This small molecule binds to this protein.
Small molecule (SMILES): CC(=O)N[C@@H]1[C@@H](O)[C@H](O)[C@@H](CO)O[C@H]1O

Sequence of chain 1.A:
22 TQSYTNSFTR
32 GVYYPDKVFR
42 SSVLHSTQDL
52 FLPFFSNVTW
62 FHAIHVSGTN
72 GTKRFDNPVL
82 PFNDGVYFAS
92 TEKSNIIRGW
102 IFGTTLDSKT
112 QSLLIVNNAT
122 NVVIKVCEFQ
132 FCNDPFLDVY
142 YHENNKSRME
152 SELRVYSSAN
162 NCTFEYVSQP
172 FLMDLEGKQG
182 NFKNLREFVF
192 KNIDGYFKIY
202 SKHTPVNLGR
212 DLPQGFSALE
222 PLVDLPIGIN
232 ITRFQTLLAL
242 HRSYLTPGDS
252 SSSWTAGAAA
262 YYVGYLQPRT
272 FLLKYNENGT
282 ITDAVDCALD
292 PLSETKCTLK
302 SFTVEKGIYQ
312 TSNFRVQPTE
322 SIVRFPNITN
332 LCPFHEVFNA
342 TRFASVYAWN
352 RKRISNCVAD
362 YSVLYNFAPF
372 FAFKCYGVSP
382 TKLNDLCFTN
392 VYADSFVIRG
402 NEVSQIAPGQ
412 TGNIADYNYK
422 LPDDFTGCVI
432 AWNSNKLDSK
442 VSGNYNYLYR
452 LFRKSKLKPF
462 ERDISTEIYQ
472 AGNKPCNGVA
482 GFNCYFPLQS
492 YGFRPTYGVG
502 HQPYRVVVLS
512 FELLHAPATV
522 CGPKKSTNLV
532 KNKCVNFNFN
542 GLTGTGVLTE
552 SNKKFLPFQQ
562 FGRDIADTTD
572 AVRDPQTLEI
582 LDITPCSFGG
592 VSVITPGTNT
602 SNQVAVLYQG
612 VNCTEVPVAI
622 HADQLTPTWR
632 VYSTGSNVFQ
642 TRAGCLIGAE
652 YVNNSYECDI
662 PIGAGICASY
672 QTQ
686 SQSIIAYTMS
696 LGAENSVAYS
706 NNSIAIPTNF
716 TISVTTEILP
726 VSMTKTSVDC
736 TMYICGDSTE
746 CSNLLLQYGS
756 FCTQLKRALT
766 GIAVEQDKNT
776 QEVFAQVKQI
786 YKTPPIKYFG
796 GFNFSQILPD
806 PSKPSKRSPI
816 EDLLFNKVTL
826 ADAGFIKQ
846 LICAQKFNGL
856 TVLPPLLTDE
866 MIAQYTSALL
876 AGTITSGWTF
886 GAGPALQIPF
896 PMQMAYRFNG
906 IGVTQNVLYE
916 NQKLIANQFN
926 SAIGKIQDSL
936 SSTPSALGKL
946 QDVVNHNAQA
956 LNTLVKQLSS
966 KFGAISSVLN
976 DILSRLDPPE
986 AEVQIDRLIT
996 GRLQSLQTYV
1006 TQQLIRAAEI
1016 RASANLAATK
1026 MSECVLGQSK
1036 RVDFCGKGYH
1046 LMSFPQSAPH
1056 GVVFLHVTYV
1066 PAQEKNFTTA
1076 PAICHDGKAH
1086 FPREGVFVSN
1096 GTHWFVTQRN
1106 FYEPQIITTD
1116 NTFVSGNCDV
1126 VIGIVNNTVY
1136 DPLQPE

Binding-site contacts:
Ligand atom C4 contacts residue ASN71 of chain 1.A at 4.2 Å.
Ligand atom N2 contacts residue ASN71 of chain 1.A at 2.4 Å (h-bond).
Ligand atom C1 contacts residue THR70 of chain 1.A at 4.1 Å.
Ligand atom O5 contacts residue ASN71 of chain 1.A at 2.3 Å (h-bond).
Ligand atom C8 contacts residue ASN71 of chain 1.A at 3.5 Å.
Ligand atom C2 contacts residue ASN71 of chain 1.A at 2.5 Å.
Ligand atom O7 contacts residue ASN71 of chain 1.A at 4.3 Å.
Ligand atom C5 contacts residue ASN71 of chain 1.A at 3.6 Å.
Ligand atom C1 contacts residue ASN71 of chain 1.A at 1.4 Å.
Ligand atom C7 contacts residue ASN71 of chain 1.A at 3.2 Å.
Ligand atom C3 contacts residue ASN71 of chain 1.A at 3.8 Å.